This small molecule binds to this protein.
Small molecule (SMILES): CCS(=O)(=O)NC1CCN(C(=O)COc2c(Cl)cc(Cl)c3c2OC(C)(C)O3)CC1

Sequence of chain 1.B:
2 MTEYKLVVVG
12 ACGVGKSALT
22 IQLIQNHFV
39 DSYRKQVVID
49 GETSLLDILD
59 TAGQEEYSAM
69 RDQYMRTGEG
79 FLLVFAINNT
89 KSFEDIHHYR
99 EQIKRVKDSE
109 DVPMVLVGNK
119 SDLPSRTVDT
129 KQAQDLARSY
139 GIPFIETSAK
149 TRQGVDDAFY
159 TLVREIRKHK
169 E

Binding-site contacts:
Ligand atom C06 contacts residue GLU63 of chain 1.B at 4.0 Å.
Ligand atom C17 contacts residue GLN100 of chain 1.B at 3.3 Å.
Ligand atom O14 contacts residue VAL10 of chain 1.B at 3.9 Å.
Ligand atom C28 contacts residue CYS13 of chain 1.B at 1.8 Å (hydrophobic).
Ligand atom O01 contacts residue GLU64 of chain 1.B at 4.0 Å.
Ligand atom C12 contacts residue VAL10 of chain 1.B at 3.5 Å (hydrophobic).
Ligand atom CL2 contacts residue THR59 of chain 1.B at 4.0 Å.
Ligand atom CL1 contacts residue TYR72 of chain 1.B at 3.7 Å.
Ligand atom C16 contacts residue ILE101 of chain 1.B at 3.5 Å (hydrophobic).
Ligand atom O29 contacts residue GLU63 of chain 1.B at 3.5 Å (salt-bridge).
Ligand atom CL2 contacts residue GLU63 of chain 1.B at 3.5 Å.
Ligand atom C19 contacts residue ARG69 of chain 1.B at 3.4 Å.
Ligand atom O10 contacts residue VAL10 of chain 1.B at 3.8 Å.
Ligand atom C13 contacts residue VAL10 of chain 1.B at 3.5 Å (hydrophobic).
Ligand atom C26 contacts residue GLU63 of chain 1.B at 3.9 Å.
Ligand atom S02 contacts residue GLU63 of chain 1.B at 3.9 Å.
Ligand atom C13 contacts residue ARG69 of chain 1.B at 3.5 Å.
Ligand atom C27 contacts residue CYS13 of chain 1.B at 2.8 Å (hydrophobic).
Ligand atom C08 contacts residue TYR97 of chain 1.B at 3.9 Å (hydrophobic).
Ligand atom C16 contacts residue TYR97 of chain 1.B at 3.5 Å (hydrophobic).
Ligand atom C09 contacts residue TYR97 of chain 1.B at 3.4 Å (hydrophobic).
Ligand atom C19 contacts residue VAL10 of chain 1.B at 3.7 Å (hydrophobic).
Ligand atom C11 contacts residue VAL10 of chain 1.B at 3.6 Å (hydrophobic).
Ligand atom C25 contacts residue GLY11 of chain 1.B at 3.4 Å.
Ligand atom O14 contacts residue MET73 of chain 1.B at 3.6 Å (h-bond).
Ligand atom O18 contacts residue VAL10 of chain 1.B at 3.7 Å.
Ligand atom C17 contacts residue MET73 of chain 1.B at 3.8 Å (hydrophobic).
Ligand atom CL2 contacts residue LYS17 of chain 1.B at 3.6 Å.
Ligand atom C16 contacts residue MET73 of chain 1.B at 4.0 Å (hydrophobic).
Ligand atom O14 contacts residue ARG69 of chain 1.B at 3.7 Å.
Ligand atom C26 contacts residue GLY11 of chain 1.B at 3.9 Å.
Ligand atom N03 contacts residue GLU63 of chain 1.B at 3.0 Å (salt-bridge).
Ligand atom C11 contacts residue GLY11 of chain 1.B at 4.0 Å.
Ligand atom C09 contacts residue GLY11 of chain 1.B at 3.2 Å.
Ligand atom CL2 contacts residue VAL9 of chain 1.B at 3.8 Å.
Ligand atom O10 contacts residue GLY11 of chain 1.B at 3.1 Å (h-bond).
Ligand atom C06 contacts residue ARG69 of chain 1.B at 3.9 Å.
Ligand atom CL1 contacts residue ARG69 of chain 1.B at 3.5 Å.
Ligand atom O24 contacts residue ARG69 of chain 1.B at 3.4 Å.
Ligand atom O18 contacts residue TYR97 of chain 1.B at 3.7 Å.